Sequence of chain 35.E:
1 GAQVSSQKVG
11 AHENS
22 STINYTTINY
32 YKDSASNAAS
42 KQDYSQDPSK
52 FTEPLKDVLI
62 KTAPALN

Binding-site contacts:
Ligand atom O contacts residue ALA2 of chain 35.E at 3.9 Å.
Ligand atom CA contacts residue VAL4 of chain 35.E at 3.5 Å (hydrophobic).
Ligand atom CG1 contacts residue GLN3 of chain 35.E at 4.1 Å.
Ligand atom CB contacts residue VAL4 of chain 35.E at 4.3 Å (hydrophobic).
Ligand atom N contacts residue VAL4 of chain 35.E at 3.0 Å (h-bond).
Ligand atom N contacts residue ALA2 of chain 35.E at 3.0 Å (h-bond).
Ligand atom O contacts residue SER6 of chain 35.E at 4.1 Å.
Ligand atom O contacts residue SER5 of chain 35.E at 3.8 Å.
Ligand atom CB contacts residue ALA2 of chain 35.E at 4.3 Å (hydrophobic).
Ligand atom C contacts residue VAL4 of chain 35.E at 4.0 Å (hydrophobic).
Ligand atom OG contacts residue GLN3 of chain 35.E at 3.3 Å (h-bond).
Ligand atom CG2 contacts residue GLN3 of chain 35.E at 3.4 Å.
Ligand atom OE2 contacts residue VAL4 of chain 35.E at 3.6 Å.
Ligand atom C contacts residue VAL4 of chain 35.E at 4.2 Å (hydrophobic).
Ligand atom O contacts residue GLN3 of chain 35.E at 3.1 Å (h-bond).
Ligand atom CG2 contacts residue VAL4 of chain 35.E at 3.8 Å (hydrophobic).
Ligand atom CA contacts residue ALA2 of chain 35.E at 4.0 Å (hydrophobic).
Ligand atom CG2 contacts residue ALA2 of chain 35.E at 4.0 Å (hydrophobic).
Ligand atom O contacts residue VAL4 of chain 35.E at 2.9 Å (h-bond).
Ligand atom CB contacts residue ALA2 of chain 35.E at 3.4 Å (hydrophobic).
Ligand atom C contacts residue ALA2 of chain 35.E at 4.3 Å (hydrophobic).
Ligand atom CG2 contacts residue SER5 of chain 35.E at 3.7 Å.
Ligand atom CD contacts residue VAL4 of chain 35.E at 3.8 Å (hydrophobic).
Ligand atom OE1 contacts residue ASN25 of chain 35.E at 4.4 Å.
Ligand atom CA contacts residue ALA2 of chain 35.E at 3.5 Å (hydrophobic).
Ligand atom C contacts residue VAL4 of chain 35.E at 3.6 Å (hydrophobic).
Ligand atom C contacts residue ALA2 of chain 35.E at 3.7 Å (hydrophobic).
Ligand atom CB contacts residue GLN3 of chain 35.E at 3.4 Å.
Ligand atom OE1 contacts residue VAL4 of chain 35.E at 3.5 Å.
Ligand atom O contacts residue VAL4 of chain 35.E at 3.8 Å.
Ligand atom CA contacts residue VAL4 of chain 35.E at 4.0 Å (hydrophobic).
Ligand atom CA contacts residue GLN3 of chain 35.E at 4.2 Å.
Ligand atom CB contacts residue VAL4 of chain 35.E at 4.5 Å (hydrophobic).
Ligand atom CB contacts residue GLN3 of chain 35.E at 4.4 Å.
Ligand atom C contacts residue GLN3 of chain 35.E at 3.9 Å.

This protein binds this small molecule.
Small molecule (SMILES): CC[C@H](C)[C@H](N)C(=O)N[C@@H](CO)C(=O)N[C@@H](CCC(=O)O)C(=O)N[C@H](C=O)C(C)C